Sequence of chain 1.A:
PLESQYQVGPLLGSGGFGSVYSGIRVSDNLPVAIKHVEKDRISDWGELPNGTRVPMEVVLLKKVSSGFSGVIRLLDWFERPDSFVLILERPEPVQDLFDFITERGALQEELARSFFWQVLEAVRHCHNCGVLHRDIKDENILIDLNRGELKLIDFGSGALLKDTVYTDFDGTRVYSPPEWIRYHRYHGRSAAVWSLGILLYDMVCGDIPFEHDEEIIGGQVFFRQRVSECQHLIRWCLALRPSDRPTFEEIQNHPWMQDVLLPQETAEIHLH

This small molecule binds to this protein.
Small molecule (SMILES): CN(C)CCCn1cc(C2=C(c3c[nH]c4ccccc34)C(=O)NC2=O)c2ccccc21

Binding-site contacts:
Ligand atom NAU contacts residue ALA65 of chain 1.A at 3.5 Å.
Ligand atom CBD contacts residue GLU171 of chain 1.A at 3.4 Å.
Ligand atom CAQ contacts residue VAL52 of chain 1.A at 3.9 Å (hydrophobic).
Ligand atom CAT contacts residue ILE185 of chain 1.A at 3.9 Å (hydrophobic).
Ligand atom CAL contacts residue LEU174 of chain 1.A at 3.9 Å (hydrophobic).
Ligand atom CAF contacts residue PHE49 of chain 1.A at 3.5 Å (hydrophobic).
Ligand atom CAQ contacts residue LEU44 of chain 1.A at 3.9 Å (hydrophobic).
Ligand atom CAB contacts residue LEU120 of chain 1.A at 3.8 Å (hydrophobic).
Ligand atom CAC contacts residue LEU120 of chain 1.A at 3.7 Å (hydrophobic).
Ligand atom OAX contacts residue ALA65 of chain 1.A at 3.8 Å.
Ligand atom CAB contacts residue GLU89 of chain 1.A at 3.9 Å.
Ligand atom OAZ contacts residue ILE185 of chain 1.A at 3.7 Å.
Ligand atom CAV contacts residue LEU174 of chain 1.A at 3.7 Å (hydrophobic).
Ligand atom CAV contacts residue ALA65 of chain 1.A at 3.6 Å (hydrophobic).
Ligand atom CAA contacts residue PHE49 of chain 1.A at 3.8 Å (hydrophobic).
Ligand atom OAZ contacts residue ILE104 of chain 1.A at 3.5 Å.
Ligand atom OAZ contacts residue LEU120 of chain 1.A at 3.8 Å.
Ligand atom CAA contacts residue GLU89 of chain 1.A at 3.8 Å.
Ligand atom CAS contacts residue LEU44 of chain 1.A at 3.6 Å (hydrophobic).
Ligand atom NAU contacts residue GLU121 of chain 1.A at 2.9 Å (salt-bridge).
Ligand atom OAX contacts residue PRO123 of chain 1.A at 3.8 Å.
Ligand atom CAA contacts residue ASP186 of chain 1.A at 4.0 Å.
Ligand atom CAJ contacts residue LEU174 of chain 1.A at 3.9 Å (hydrophobic).
Ligand atom CAR contacts residue LEU44 of chain 1.A at 3.4 Å (hydrophobic).
Ligand atom NAH contacts residue ILE185 of chain 1.A at 3.6 Å.
Ligand atom CAV contacts residue GLU121 of chain 1.A at 3.7 Å.
Ligand atom CAN contacts residue LEU44 of chain 1.A at 4.0 Å (hydrophobic).
Ligand atom NAU contacts residue ILE104 of chain 1.A at 3.9 Å.
Ligand atom CAA contacts residue LYS67 of chain 1.A at 3.9 Å.
Ligand atom CAQ contacts residue GLY45 of chain 1.A at 3.9 Å.
Ligand atom OAX contacts residue ARG122 of chain 1.A at 3.4 Å.
Ligand atom CAW contacts residue ILE185 of chain 1.A at 3.2 Å (hydrophobic).
Ligand atom CAY contacts residue ILE185 of chain 1.A at 3.8 Å (hydrophobic).
Ligand atom CAF contacts residue ASP186 of chain 1.A at 3.5 Å.
Ligand atom CAR contacts residue GLY45 of chain 1.A at 3.6 Å.
Ligand atom CBB contacts residue PHE49 of chain 1.A at 3.7 Å (hydrophobic).
Ligand atom CAT contacts residue ALA65 of chain 1.A at 4.0 Å (hydrophobic).
Ligand atom OAX contacts residue GLU121 of chain 1.A at 3.6 Å.
Ligand atom CAP contacts residue VAL52 of chain 1.A at 3.7 Å (hydrophobic).
Ligand atom OAX contacts residue LEU174 of chain 1.A at 3.9 Å.